The protein below binds the small molecule below.
Small molecule (SMILES): CCc1ccc(-c2c(-c3nn(C)c4ncnc(N5CC[C@@H](N(C)C)C5)c34)cnn2C)cc1

Sequence of chain 1.C:
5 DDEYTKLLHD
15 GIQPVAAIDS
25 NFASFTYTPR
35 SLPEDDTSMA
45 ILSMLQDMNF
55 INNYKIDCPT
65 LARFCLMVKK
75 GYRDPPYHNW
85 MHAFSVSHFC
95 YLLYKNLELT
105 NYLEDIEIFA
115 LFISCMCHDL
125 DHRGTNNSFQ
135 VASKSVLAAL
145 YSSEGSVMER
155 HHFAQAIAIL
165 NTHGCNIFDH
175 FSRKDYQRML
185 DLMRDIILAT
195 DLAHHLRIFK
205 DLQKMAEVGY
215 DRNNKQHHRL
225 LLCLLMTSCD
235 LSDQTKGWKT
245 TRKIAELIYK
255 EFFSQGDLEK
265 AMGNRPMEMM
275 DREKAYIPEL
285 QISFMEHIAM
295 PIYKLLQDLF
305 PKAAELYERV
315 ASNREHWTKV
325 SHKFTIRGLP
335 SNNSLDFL

Binding-site contacts:
Ligand atom N27 contacts residue GLN285 of chain 1.C at 3.4 Å (h-bond).
Ligand atom C14 contacts residue PHE288 of chain 1.C at 3.8 Å (hydrophobic).
Ligand atom C22 contacts residue LEU196 of chain 1.C at 3.7 Å (hydrophobic).
Ligand atom N26 contacts residue PHE288 of chain 1.C at 3.6 Å.
Ligand atom C17 contacts residue PHE288 of chain 1.C at 3.7 Å (hydrophobic).
Ligand atom C1 contacts residue LEU235 of chain 1.C at 3.5 Å (hydrophobic).
Ligand atom N28 contacts residue LEU235 of chain 1.C at 3.6 Å.
Ligand atom C7 contacts residue PHE288 of chain 1.C at 3.8 Å (hydrophobic).
Ligand atom C4 contacts residue LEU235 of chain 1.C at 3.6 Å (hydrophobic).
Ligand atom C3 contacts residue LEU235 of chain 1.C at 3.3 Å (hydrophobic).
Ligand atom C11 contacts residue ILE252 of chain 1.C at 3.8 Å (hydrophobic).
Ligand atom C10 contacts residue LEU235 of chain 1.C at 3.3 Å (hydrophobic).
Ligand atom C16 contacts residue PHE288 of chain 1.C at 3.7 Å (hydrophobic).
Ligand atom C16 contacts residue GLN285 of chain 1.C at 3.8 Å.
Ligand atom C6 contacts residue GLN285 of chain 1.C at 3.3 Å.
Ligand atom C4 contacts residue ASP234 of chain 1.C at 3.8 Å.
Ligand atom C24 contacts residue LEU235 of chain 1.C at 3.7 Å (hydrophobic).
Ligand atom C2 contacts residue ASP234 of chain 1.C at 3.9 Å.
Ligand atom C8 contacts residue LEU235 of chain 1.C at 3.8 Å (hydrophobic).
Ligand atom C19 contacts residue LEU196 of chain 1.C at 3.9 Å (hydrophobic).
Ligand atom N30 contacts residue LEU235 of chain 1.C at 3.8 Å.
Ligand atom C13 contacts residue PHE288 of chain 1.C at 3.8 Å (hydrophobic).
Ligand atom C6 contacts residue PHE288 of chain 1.C at 3.4 Å (hydrophobic).
Ligand atom N27 contacts residue ILE252 of chain 1.C at 3.8 Å.
Ligand atom N30 contacts residue ILE252 of chain 1.C at 3.5 Å.
Ligand atom C21 contacts residue TYR81 of chain 1.C at 3.2 Å (hydrophobic).
Ligand atom N26 contacts residue GLN238 of chain 1.C at 3.1 Å (h-bond).
Ligand atom C15 contacts residue PHE288 of chain 1.C at 3.8 Å (hydrophobic).
Ligand atom C2 contacts residue LEU235 of chain 1.C at 3.8 Å (hydrophobic).
Ligand atom N27 contacts residue PHE288 of chain 1.C at 3.5 Å.
Ligand atom C7 contacts residue ILE252 of chain 1.C at 3.3 Å (hydrophobic).
Ligand atom C6 contacts residue ILE252 of chain 1.C at 3.5 Å (hydrophobic).
Ligand atom C6 contacts residue GLN238 of chain 1.C at 3.7 Å.
Ligand atom N26 contacts residue ILE252 of chain 1.C at 3.2 Å.
Ligand atom C13 contacts residue ILE252 of chain 1.C at 3.0 Å (hydrophobic).
Ligand atom C19 contacts residue THR231 of chain 1.C at 3.9 Å.
Ligand atom C23 contacts residue MET273 of chain 1.C at 3.8 Å (hydrophobic).
Ligand atom C18 contacts residue PHE288 of chain 1.C at 3.6 Å (hydrophobic).
Ligand atom N25 contacts residue HIS82 of chain 1.C at 3.7 Å.
Ligand atom C14 contacts residue ILE252 of chain 1.C at 3.7 Å (hydrophobic).